Sequence of chain 1.C:
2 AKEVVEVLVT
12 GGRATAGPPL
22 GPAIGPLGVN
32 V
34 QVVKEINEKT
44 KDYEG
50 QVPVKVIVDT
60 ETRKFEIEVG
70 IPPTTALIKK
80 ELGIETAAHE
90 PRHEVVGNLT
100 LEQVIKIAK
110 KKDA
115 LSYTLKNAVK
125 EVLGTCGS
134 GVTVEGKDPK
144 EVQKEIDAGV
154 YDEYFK

A small-molecule ligand and the protein it binds are described below.
Small molecule (SMILES): C=C(NC(=O)C(=C)NC(=O)c1csc(C2=N[C@@H]3C4=CS[C@@H](N4)[C@H]4NC(=O)c5csc(n5)[C@H]([C@](C)(O)[C@@H](C)O)NC(=O)[C@H]5CS[C@@H](N5)/C(=C/C)NC(=O)[C@H]([C@@H](C)O)NC(=O)C5=CS[C@@H](N5)[C@]3(CC2)NC(=O)[C@H](C)NC(=O)C(=C)NC(=O)[C@H](C)NC(=O)[C@H]([C@@H](C)CC)N[C@@H]2C=Cc3c([C@H](C)O)cc(nc3[C@H]2O)C(=O)O[C@@H]4C)n1)C(N)=O

Binding-site contacts:
Ligand atom SG contacts residue PRO23 of chain 1.C at 4.4 Å.
Ligand atom CA contacts residue PRO19 of chain 1.C at 4.3 Å (hydrophobic).
Ligand atom SG contacts residue PRO20 of chain 1.C at 4.5 Å.
Ligand atom SG contacts residue PRO19 of chain 1.C at 3.9 Å.
Ligand atom SG contacts residue GLY18 of chain 1.C at 3.9 Å.
Ligand atom O contacts residue GLY18 of chain 1.C at 4.3 Å.
Ligand atom N contacts residue PRO19 of chain 1.C at 3.8 Å.
Ligand atom CB contacts residue PRO19 of chain 1.C at 3.5 Å (hydrophobic).
Ligand atom CB contacts residue PRO19 of chain 1.C at 4.4 Å (hydrophobic).
Ligand atom CB contacts residue GLY18 of chain 1.C at 4.2 Å.
Ligand atom CB contacts residue PRO23 of chain 1.C at 4.4 Å (hydrophobic).
Ligand atom C contacts residue PRO19 of chain 1.C at 3.2 Å (hydrophobic).
Ligand atom SG contacts residue PRO19 of chain 1.C at 3.7 Å.
Ligand atom N contacts residue PRO19 of chain 1.C at 3.8 Å.
Ligand atom O contacts residue PRO19 of chain 1.C at 3.1 Å.
Ligand atom C contacts residue PRO19 of chain 1.C at 3.9 Å (hydrophobic).
Ligand atom N contacts residue PRO19 of chain 1.C at 4.4 Å.
Ligand atom CB contacts residue PRO19 of chain 1.C at 4.1 Å (hydrophobic).
Ligand atom CA contacts residue PRO19 of chain 1.C at 3.8 Å (hydrophobic).
Ligand atom C contacts residue PRO19 of chain 1.C at 3.3 Å (hydrophobic).
Ligand atom CA contacts residue PRO19 of chain 1.C at 3.9 Å (hydrophobic).